The small molecule below binds the protein below.
Small molecule (SMILES): CC(=O)N[C@H]1[C@H](O[C@H]2[C@H](O)[C@@H](NC(C)=O)CO[C@@H]2CO)O[C@H](CO)[C@@H](O[C@@H]2O[C@H](CO)[C@@H](O)[C@H](O[C@H]3O[C@H](CO)[C@@H](O)[C@H](O)[C@@H]3O[C@H]3O[C@H](CO)[C@@H](O)[C@H](O)[C@@H]3O)[C@@H]2O)[C@@H]1O

Sequence of chain 1.A:
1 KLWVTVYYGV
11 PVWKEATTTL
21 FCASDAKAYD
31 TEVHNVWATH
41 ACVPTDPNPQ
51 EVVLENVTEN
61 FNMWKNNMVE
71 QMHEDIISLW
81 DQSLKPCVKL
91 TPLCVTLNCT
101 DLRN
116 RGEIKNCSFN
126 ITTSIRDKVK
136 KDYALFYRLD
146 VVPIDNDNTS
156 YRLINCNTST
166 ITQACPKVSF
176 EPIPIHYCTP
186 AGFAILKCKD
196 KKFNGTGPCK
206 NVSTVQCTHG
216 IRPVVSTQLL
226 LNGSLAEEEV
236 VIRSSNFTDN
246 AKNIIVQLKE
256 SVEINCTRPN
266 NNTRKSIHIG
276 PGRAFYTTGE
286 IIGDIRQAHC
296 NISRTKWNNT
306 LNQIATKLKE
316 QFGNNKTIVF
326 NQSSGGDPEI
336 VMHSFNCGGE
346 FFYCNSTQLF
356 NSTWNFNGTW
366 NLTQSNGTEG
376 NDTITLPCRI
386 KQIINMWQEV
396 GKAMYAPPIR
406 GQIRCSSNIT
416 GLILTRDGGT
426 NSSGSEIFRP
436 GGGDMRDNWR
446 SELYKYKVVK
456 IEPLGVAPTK

Binding-site contacts:
Ligand atom C6 contacts residue SER411 of chain 1.A at 4.0 Å.
Ligand atom C1 contacts residue ASN227 of chain 1.A at 4.2 Å.
Ligand atom C8 contacts residue ASN227 of chain 1.A at 4.5 Å.
Ligand atom C1 contacts residue ASN413 of chain 1.A at 2.6 Å.
Ligand atom C8 contacts residue SER411 of chain 1.A at 4.4 Å.
Ligand atom O6 contacts residue LYS27 of chain 1.A at 4.3 Å.
Ligand atom C5 contacts residue ASN413 of chain 1.A at 3.9 Å.
Ligand atom C2 contacts residue ASN413 of chain 1.A at 3.8 Å.
Ligand atom C8 contacts residue ARG217 of chain 1.A at 4.3 Å.
Ligand atom C6 contacts residue ASN413 of chain 1.A at 4.0 Å.
Ligand atom N2 contacts residue ASN227 of chain 1.A at 4.5 Å.
Ligand atom O7 contacts residue ARG217 of chain 1.A at 4.4 Å.
Ligand atom O5 contacts residue ASN413 of chain 1.A at 2.6 Å (h-bond).